This protein binds this small molecule.
Small molecule (SMILES): CC(C)CCC[C@@H](C)[C@H]1CC[C@H]2[C@@H]3CC=C4C[C@@H](OC(=O)CCC(=O)O)CC[C@]4(C)[C@H]3CC[C@]12C

Sequence of chain 1.A:
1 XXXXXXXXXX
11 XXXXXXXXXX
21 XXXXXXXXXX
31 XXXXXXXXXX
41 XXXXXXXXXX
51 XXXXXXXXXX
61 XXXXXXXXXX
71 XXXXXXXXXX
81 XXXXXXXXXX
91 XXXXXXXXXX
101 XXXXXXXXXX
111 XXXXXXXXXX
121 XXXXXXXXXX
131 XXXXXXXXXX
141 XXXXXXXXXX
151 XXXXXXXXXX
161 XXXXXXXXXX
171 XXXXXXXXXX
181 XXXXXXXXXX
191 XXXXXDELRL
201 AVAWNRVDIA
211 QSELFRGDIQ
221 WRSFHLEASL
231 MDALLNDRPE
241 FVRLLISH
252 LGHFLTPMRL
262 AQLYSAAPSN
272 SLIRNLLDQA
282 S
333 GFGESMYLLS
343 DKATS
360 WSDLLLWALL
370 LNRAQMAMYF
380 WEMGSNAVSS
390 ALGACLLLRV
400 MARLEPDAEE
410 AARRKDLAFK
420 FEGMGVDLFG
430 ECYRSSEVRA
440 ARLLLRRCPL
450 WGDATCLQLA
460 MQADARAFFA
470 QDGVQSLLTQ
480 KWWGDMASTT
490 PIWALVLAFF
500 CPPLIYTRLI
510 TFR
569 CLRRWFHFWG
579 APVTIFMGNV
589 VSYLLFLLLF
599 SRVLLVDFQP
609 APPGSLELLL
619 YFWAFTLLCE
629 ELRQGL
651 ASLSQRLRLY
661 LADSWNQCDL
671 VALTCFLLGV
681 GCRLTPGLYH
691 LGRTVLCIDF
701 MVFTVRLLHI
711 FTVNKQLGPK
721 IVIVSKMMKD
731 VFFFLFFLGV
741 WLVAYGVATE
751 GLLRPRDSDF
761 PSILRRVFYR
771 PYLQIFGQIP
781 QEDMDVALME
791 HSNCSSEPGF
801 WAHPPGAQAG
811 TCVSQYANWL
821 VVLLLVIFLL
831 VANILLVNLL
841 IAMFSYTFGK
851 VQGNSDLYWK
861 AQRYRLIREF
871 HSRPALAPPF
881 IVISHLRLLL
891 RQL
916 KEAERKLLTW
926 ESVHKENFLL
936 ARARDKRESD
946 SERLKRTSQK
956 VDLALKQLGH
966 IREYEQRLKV

Sequence of chain 1.B:
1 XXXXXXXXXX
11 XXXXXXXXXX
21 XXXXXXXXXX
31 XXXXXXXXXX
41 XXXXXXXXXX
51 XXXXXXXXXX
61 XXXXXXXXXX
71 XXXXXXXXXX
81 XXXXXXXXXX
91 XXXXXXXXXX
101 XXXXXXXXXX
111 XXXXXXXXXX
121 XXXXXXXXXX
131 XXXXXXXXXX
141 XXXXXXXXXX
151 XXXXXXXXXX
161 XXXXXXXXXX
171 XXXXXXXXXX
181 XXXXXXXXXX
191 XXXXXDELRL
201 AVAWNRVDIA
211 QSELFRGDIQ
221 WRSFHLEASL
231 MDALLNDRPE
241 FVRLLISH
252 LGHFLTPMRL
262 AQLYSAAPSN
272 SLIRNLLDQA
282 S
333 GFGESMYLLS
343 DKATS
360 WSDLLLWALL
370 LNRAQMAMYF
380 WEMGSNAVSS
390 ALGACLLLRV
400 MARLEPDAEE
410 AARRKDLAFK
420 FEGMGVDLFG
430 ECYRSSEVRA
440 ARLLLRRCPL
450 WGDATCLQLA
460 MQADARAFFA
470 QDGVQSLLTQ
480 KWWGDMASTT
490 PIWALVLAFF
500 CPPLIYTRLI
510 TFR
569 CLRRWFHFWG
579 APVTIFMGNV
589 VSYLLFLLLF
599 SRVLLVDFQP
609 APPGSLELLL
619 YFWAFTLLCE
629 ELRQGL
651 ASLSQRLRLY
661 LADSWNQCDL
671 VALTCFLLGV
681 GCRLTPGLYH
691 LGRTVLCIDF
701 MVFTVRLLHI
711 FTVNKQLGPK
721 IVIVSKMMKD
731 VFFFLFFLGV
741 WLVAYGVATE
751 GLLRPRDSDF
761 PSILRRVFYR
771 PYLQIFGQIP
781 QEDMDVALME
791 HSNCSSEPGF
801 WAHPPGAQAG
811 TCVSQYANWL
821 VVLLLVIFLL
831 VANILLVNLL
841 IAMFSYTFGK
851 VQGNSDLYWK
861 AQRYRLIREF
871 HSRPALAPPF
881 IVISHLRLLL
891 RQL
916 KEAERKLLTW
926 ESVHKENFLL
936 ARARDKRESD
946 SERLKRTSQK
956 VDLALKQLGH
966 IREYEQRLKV

Binding-site contacts:
Ligand atom CAS contacts residue Y011 of chain 1.Q at 4.2 Å.
Ligand atom CBA contacts residue PHE768 of chain 1.A at 3.9 Å (hydrophobic).
Ligand atom CBF contacts residue Y011 of chain 1.Q at 4.0 Å.
Ligand atom CAD contacts residue ASP785 of chain 1.B at 4.0 Å.
Ligand atom CAP contacts residue LEU764 of chain 1.A at 3.2 Å (hydrophobic).
Ligand atom CAD contacts residue ASN818 of chain 1.B at 4.1 Å.
Ligand atom CAE contacts residue TYR769 of chain 1.A at 4.2 Å (hydrophobic).
Ligand atom CAI contacts residue ARG765 of chain 1.A at 4.2 Å.
Ligand atom CAT contacts residue ASN818 of chain 1.B at 4.3 Å.
Ligand atom CAA contacts residue Y011 of chain 1.M at 3.7 Å.
Ligand atom CBG contacts residue LEU764 of chain 1.A at 4.3 Å (hydrophobic).
Ligand atom CAS contacts residue ASN818 of chain 1.B at 3.5 Å.
Ligand atom CAU contacts residue TRP819 of chain 1.B at 4.0 Å (hydrophobic).
Ligand atom CAO contacts residue Y011 of chain 1.Q at 4.1 Å.
Ligand atom CAQ contacts residue ARG765 of chain 1.A at 3.9 Å.
Ligand atom CAC contacts residue VAL822 of chain 1.B at 3.9 Å (hydrophobic).
Ligand atom CAZ contacts residue PRO761 of chain 1.A at 4.2 Å (hydrophobic).
Ligand atom CAJ contacts residue PHE768 of chain 1.A at 4.1 Å (hydrophobic).
Ligand atom CAS contacts residue VAL822 of chain 1.B at 4.2 Å (hydrophobic).
Ligand atom CAU contacts residue VAL822 of chain 1.B at 4.2 Å (hydrophobic).
Ligand atom OAG contacts residue PRO761 of chain 1.A at 4.0 Å.
Ligand atom CAL contacts residue ALA787 of chain 1.B at 4.4 Å (hydrophobic).
Ligand atom CAD contacts residue ARG765 of chain 1.A at 3.4 Å.
Ligand atom CAT contacts residue Y011 of chain 1.Q at 4.3 Å.
Ligand atom OAF contacts residue ALA787 of chain 1.B at 4.3 Å.
Ligand atom CAA contacts residue VAL826 of chain 1.B at 4.3 Å (hydrophobic).
Ligand atom CBE contacts residue Y011 of chain 1.Q at 4.2 Å.
Ligand atom CAQ contacts residue LEU764 of chain 1.A at 2.8 Å (hydrophobic).
Ligand atom CAV contacts residue ALA787 of chain 1.B at 4.2 Å (hydrophobic).
Ligand atom CAK contacts residue ARG765 of chain 1.A at 3.9 Å.
Ligand atom CAK contacts residue PRO761 of chain 1.A at 3.2 Å (hydrophobic).
Ligand atom CAI contacts residue PRO761 of chain 1.A at 3.3 Å (hydrophobic).
Ligand atom CAU contacts residue Y011 of chain 1.Q at 4.0 Å.
Ligand atom CAC contacts residue Y011 of chain 1.Q at 4.2 Å.
Ligand atom CAC contacts residue LEU823 of chain 1.B at 4.1 Å (hydrophobic).
Ligand atom CAS contacts residue TRP819 of chain 1.B at 3.9 Å (hydrophobic).
Ligand atom CBI contacts residue VAL822 of chain 1.B at 4.3 Å (hydrophobic).
Ligand atom CAE contacts residue VAL822 of chain 1.B at 3.2 Å (hydrophobic).
Ligand atom OAH contacts residue GLN808 of chain 1.A at 3.9 Å.
Ligand atom CAB contacts residue PHE768 of chain 1.A at 3.0 Å (hydrophobic).